Binding-site contacts:
Ligand atom O7 contacts residue HIS1101 of chain 1.A at 3.0 Å (h-bond).
Ligand atom C4 contacts residue ASN1098 of chain 1.A at 4.3 Å.
Ligand atom C3 contacts residue THR1100 of chain 1.A at 3.4 Å.
Ligand atom C5 contacts residue PHE1103 of chain 1.A at 4.0 Å (hydrophobic).
Ligand atom N2 contacts residue ASN1098 of chain 1.A at 2.9 Å (h-bond).
Ligand atom O5 contacts residue HIS1101 of chain 1.A at 4.4 Å.
Ligand atom O4 contacts residue HIS1101 of chain 1.A at 3.4 Å.
Ligand atom C5 contacts residue ASN1098 of chain 1.A at 3.7 Å.
Ligand atom C4 contacts residue THR1100 of chain 1.A at 4.4 Å.
Ligand atom C6 contacts residue PHE1103 of chain 1.A at 3.5 Å (hydrophobic).
Ligand atom C7 contacts residue THR1100 of chain 1.A at 4.5 Å.
Ligand atom C1 contacts residue ASN1098 of chain 1.A at 1.4 Å.
Ligand atom C5 contacts residue THR1100 of chain 1.A at 4.5 Å.
Ligand atom C7 contacts residue ASN1098 of chain 1.A at 3.3 Å.
Ligand atom C1 contacts residue THR1100 of chain 1.A at 3.6 Å.
Ligand atom C8 contacts residue THR1100 of chain 1.A at 4.1 Å.
Ligand atom O3 contacts residue THR1100 of chain 1.A at 4.2 Å.
Ligand atom C2 contacts residue THR1100 of chain 1.A at 3.6 Å.
Ligand atom N2 contacts residue HIS1101 of chain 1.A at 4.2 Å.
Ligand atom C8 contacts residue ASN1098 of chain 1.A at 3.6 Å.
Ligand atom C7 contacts residue HIS1101 of chain 1.A at 3.3 Å.
Ligand atom O6 contacts residue PHE1103 of chain 1.A at 3.4 Å.
Ligand atom O5 contacts residue ASN1098 of chain 1.A at 2.4 Å (h-bond).
Ligand atom C3 contacts residue ASN1098 of chain 1.A at 3.8 Å.
Ligand atom O7 contacts residue ASN1098 of chain 1.A at 3.3 Å (h-bond).
Ligand atom C8 contacts residue HIS1101 of chain 1.A at 3.6 Å.
Ligand atom O5 contacts residue PHE1103 of chain 1.A at 3.9 Å.
Ligand atom C5 contacts residue HIS1101 of chain 1.A at 3.6 Å.
Ligand atom C3 contacts residue HIS1101 of chain 1.A at 3.7 Å.
Ligand atom C4 contacts residue HIS1101 of chain 1.A at 3.9 Å.
Ligand atom C2 contacts residue ASN1098 of chain 1.A at 2.5 Å.
Ligand atom C1 contacts residue HIS1101 of chain 1.A at 4.2 Å.
Ligand atom N2 contacts residue THR1100 of chain 1.A at 3.3 Å (h-bond).

The protein below binds the small molecule below.
Small molecule (SMILES): CC(=O)N[C@H]1[C@H](O[C@H]2[C@H](O)[C@@H](NC(C)=O)CO[C@@H]2CO)O[C@H](CO)[C@@H](O)[C@@H]1O

Sequence of chain 1.A:
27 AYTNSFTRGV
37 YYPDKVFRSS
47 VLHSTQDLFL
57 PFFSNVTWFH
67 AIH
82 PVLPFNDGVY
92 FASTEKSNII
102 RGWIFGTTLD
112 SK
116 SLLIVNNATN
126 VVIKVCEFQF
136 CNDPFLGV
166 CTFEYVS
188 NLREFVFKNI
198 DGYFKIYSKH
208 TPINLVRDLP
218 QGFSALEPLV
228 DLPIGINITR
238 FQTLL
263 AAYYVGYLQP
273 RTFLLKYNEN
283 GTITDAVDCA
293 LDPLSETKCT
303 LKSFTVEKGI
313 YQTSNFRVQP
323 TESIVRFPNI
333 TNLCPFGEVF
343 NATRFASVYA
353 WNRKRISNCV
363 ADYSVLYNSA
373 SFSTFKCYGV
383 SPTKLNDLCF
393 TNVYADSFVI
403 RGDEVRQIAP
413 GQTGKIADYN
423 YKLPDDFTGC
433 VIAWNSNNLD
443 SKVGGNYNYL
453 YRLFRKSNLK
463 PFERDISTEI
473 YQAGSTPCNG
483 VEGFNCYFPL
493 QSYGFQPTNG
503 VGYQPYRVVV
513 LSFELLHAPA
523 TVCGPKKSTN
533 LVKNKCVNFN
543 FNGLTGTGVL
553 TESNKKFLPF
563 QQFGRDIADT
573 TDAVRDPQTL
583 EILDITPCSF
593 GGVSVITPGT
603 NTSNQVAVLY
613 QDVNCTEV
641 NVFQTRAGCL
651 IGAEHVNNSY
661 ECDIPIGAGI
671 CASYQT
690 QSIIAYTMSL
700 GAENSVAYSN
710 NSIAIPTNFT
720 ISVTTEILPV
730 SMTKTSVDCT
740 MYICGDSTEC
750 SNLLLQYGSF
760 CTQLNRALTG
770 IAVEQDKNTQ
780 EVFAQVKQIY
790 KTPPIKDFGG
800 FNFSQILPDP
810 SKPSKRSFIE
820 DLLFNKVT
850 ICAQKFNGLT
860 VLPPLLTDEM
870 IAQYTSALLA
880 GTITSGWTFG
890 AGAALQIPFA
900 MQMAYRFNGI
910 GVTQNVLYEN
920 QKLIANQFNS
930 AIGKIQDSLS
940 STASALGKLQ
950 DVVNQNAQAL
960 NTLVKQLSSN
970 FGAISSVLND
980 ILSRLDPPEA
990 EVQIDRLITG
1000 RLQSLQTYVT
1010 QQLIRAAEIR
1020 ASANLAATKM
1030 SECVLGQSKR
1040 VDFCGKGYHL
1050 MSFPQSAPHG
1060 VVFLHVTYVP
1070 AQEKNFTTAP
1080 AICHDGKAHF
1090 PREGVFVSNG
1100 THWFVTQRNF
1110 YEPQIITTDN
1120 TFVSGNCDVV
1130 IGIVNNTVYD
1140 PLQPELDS